Binding-site contacts:
Ligand atom N28 contacts residue GLY194 of chain 1.A at 3.7 Å.
Ligand atom C10 contacts residue GLY194 of chain 1.A at 2.9 Å.
Ligand atom O15 contacts residue GLN174 of chain 1.A at 3.8 Å.
Ligand atom N29 contacts residue SER172 of chain 1.A at 2.9 Å (h-bond).
Ligand atom C14 contacts residue GLN174 of chain 1.A at 3.8 Å.
Ligand atom C27 contacts residue GLY194 of chain 1.A at 3.9 Å.
Ligand atom C25 contacts residue TRP193 of chain 1.A at 3.9 Å (hydrophobic).
Ligand atom C23 contacts residue SER177 of chain 1.A at 3.4 Å.
Ligand atom N29 contacts residue ASP171 of chain 1.A at 2.9 Å (salt-bridge).
Ligand atom N29 contacts residue TRP193 of chain 1.A at 3.9 Å.
Ligand atom O20 contacts residue GLY194 of chain 1.A at 3.9 Å.
Ligand atom N29 contacts residue GLY204 of chain 1.A at 3.4 Å.
Ligand atom N28 contacts residue ASP171 of chain 1.A at 2.8 Å (salt-bridge).
Ligand atom C21 contacts residue GLN174 of chain 1.A at 3.7 Å.
Ligand atom C30 contacts residue SO41 of chain 1.B at 3.9 Å.
Ligand atom C26 contacts residue GLY196 of chain 1.A at 3.7 Å.
Ligand atom C11 contacts residue GLY196 of chain 1.A at 3.5 Å.
Ligand atom C30 contacts residue GLN174 of chain 1.A at 3.5 Å.
Ligand atom N9 contacts residue GLY194 of chain 1.A at 2.9 Å (h-bond).
Ligand atom N9 contacts residue GLY196 of chain 1.A at 3.8 Å.
Ligand atom C27 contacts residue SER172 of chain 1.A at 3.1 Å.
Ligand atom N28 contacts residue SER172 of chain 1.A at 3.4 Å (h-bond).
Ligand atom C23 contacts residue SER192 of chain 1.A at 3.7 Å.
Ligand atom C22 contacts residue SO41 of chain 1.B at 3.5 Å.
Ligand atom C24 contacts residue TRP193 of chain 1.A at 3.5 Å (hydrophobic).
Ligand atom O17 contacts residue GLN174 of chain 1.A at 3.8 Å.
Ligand atom C21 contacts residue CYS173 of chain 1.A at 3.8 Å (hydrophobic).
Ligand atom C25 contacts residue GLY194 of chain 1.A at 3.9 Å.
Ligand atom C27 contacts residue ASP171 of chain 1.A at 3.6 Å.
Ligand atom N9 contacts residue SER195 of chain 1.A at 3.6 Å.
Ligand atom C26 contacts residue CYS197 of chain 1.A at 3.9 Å (hydrophobic).
Ligand atom C11 contacts residue GLY194 of chain 1.A at 3.3 Å.
Ligand atom C25 contacts residue SER172 of chain 1.A at 3.7 Å.
Ligand atom C26 contacts residue CYS173 of chain 1.A at 3.8 Å (hydrophobic).
Ligand atom N28 contacts residue GLY196 of chain 1.A at 2.9 Å (h-bond).
Ligand atom N12 contacts residue GLY194 of chain 1.A at 3.7 Å.
Ligand atom C22 contacts residue SER177 of chain 1.A at 3.4 Å.
Ligand atom O20 contacts residue GLY196 of chain 1.A at 2.8 Å (h-bond).
Ligand atom C24 contacts residue SER172 of chain 1.A at 3.9 Å.
Ligand atom C23 contacts residue TRP193 of chain 1.A at 3.7 Å (hydrophobic).

This small molecule binds to this protein.
Small molecule (SMILES): COC(=O)[C@H](Cc1cccc(C(=N)N)c1)NC(=O)CNS(=O)(=O)c1ccc(C)cc1

Sequence of chain 1.A:
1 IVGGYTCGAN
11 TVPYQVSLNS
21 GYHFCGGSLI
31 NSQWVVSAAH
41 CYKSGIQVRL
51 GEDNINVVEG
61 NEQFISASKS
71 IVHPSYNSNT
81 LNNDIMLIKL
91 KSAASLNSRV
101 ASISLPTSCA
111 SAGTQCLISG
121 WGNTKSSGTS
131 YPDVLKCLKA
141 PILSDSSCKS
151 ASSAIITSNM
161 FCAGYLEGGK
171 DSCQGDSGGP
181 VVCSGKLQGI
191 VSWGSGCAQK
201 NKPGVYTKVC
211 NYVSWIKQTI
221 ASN